A protein and the small-molecule ligand that binds it are described below.
Small molecule (SMILES): CCC(=O)NCCCOc1n[nH]c2ncc(-c3cn(-c4c(F)ccc(NS(=O)(=O)c5cccc(-c6ccccc6)c5)c4F)nn3)cc12

Sequence of chain 1.A:
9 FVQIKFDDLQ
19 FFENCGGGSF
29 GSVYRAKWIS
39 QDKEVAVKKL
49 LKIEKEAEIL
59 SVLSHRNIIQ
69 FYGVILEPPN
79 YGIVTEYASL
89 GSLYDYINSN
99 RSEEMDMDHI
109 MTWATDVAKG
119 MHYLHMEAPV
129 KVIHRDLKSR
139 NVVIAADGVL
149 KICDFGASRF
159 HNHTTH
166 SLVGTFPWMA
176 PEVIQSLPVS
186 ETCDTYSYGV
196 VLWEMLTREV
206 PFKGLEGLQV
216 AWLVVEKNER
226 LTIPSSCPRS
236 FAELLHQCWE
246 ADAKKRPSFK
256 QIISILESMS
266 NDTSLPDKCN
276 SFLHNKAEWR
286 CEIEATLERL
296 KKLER

Binding-site contacts:
Ligand atom C25 contacts residue TYR85 of chain 1.A at 3.5 Å (hydrophobic).
Ligand atom C51 contacts residue SER59 of chain 1.A at 3.3 Å.
Ligand atom N22 contacts residue GLY89 of chain 1.A at 3.5 Å.
Ligand atom N21 contacts residue ALA86 of chain 1.A at 2.7 Å (h-bond).
Ligand atom O01 contacts residue PHE153 of chain 1.A at 3.5 Å.
Ligand atom O53 contacts residue GLY154 of chain 1.A at 2.8 Å (h-bond).
Ligand atom C06 contacts residue ILE81 of chain 1.A at 3.3 Å (hydrophobic).
Ligand atom C06 contacts residue LYS46 of chain 1.A at 3.4 Å.
Ligand atom C04 contacts residue LYS46 of chain 1.A at 3.3 Å.
Ligand atom C18 contacts residue GLU84 of chain 1.A at 3.6 Å.
Ligand atom N28 contacts residue CYS23 of chain 1.A at 3.5 Å (h-bond).
Ligand atom N22 contacts residue ALA86 of chain 1.A at 3.5 Å (h-bond).
Ligand atom F40 contacts residue ASP152 of chain 1.A at 3.0 Å.
Ligand atom C13 contacts residue ALA44 of chain 1.A at 3.4 Å (hydrophobic).
Ligand atom C50 contacts residue SER59 of chain 1.A at 3.0 Å.
Ligand atom N03 contacts residue LYS46 of chain 1.A at 3.4 Å.
Ligand atom F08 contacts residue LYS46 of chain 1.A at 3.6 Å.
Ligand atom F08 contacts residue VAL45 of chain 1.A at 3.5 Å.
Ligand atom O01 contacts residue ASP152 of chain 1.A at 3.0 Å (salt-bridge).
Ligand atom O53 contacts residue PHE153 of chain 1.A at 3.2 Å (h-bond).
Ligand atom O53 contacts residue ASP152 of chain 1.A at 3.4 Å.
Ligand atom O38 contacts residue CYS23 of chain 1.A at 3.5 Å (h-bond).
Ligand atom F08 contacts residue ALA44 of chain 1.A at 3.3 Å.
Ligand atom N22 contacts residue TYR85 of chain 1.A at 3.4 Å.
Ligand atom C13 contacts residue THR83 of chain 1.A at 3.2 Å.
Ligand atom C49 contacts residue ALA55 of chain 1.A at 3.2 Å (hydrophobic).
Ligand atom C48 contacts residue ILE81 of chain 1.A at 3.5 Å (hydrophobic).
Ligand atom C42 contacts residue PHE153 of chain 1.A at 3.2 Å (hydrophobic).
Ligand atom F08 contacts residue THR83 of chain 1.A at 3.4 Å.
Ligand atom C48 contacts residue ALA55 of chain 1.A at 3.3 Å (hydrophobic).
Ligand atom O53 contacts residue HIS159 of chain 1.A at 3.2 Å.
Ligand atom C29 contacts residue CYS23 of chain 1.A at 3.0 Å (hydrophobic).
Ligand atom C20 contacts residue ALA86 of chain 1.A at 3.5 Å (hydrophobic).
Ligand atom C47 contacts residue ILE81 of chain 1.A at 3.3 Å (hydrophobic).
Ligand atom C31 contacts residue CYS23 of chain 1.A at 1.8 Å (hydrophobic).
Ligand atom C30 contacts residue CYS23 of chain 1.A at 2.8 Å (hydrophobic).
Ligand atom N19 contacts residue ALA86 of chain 1.A at 3.0 Å (h-bond).
Ligand atom C48 contacts residue PHE158 of chain 1.A at 3.1 Å (hydrophobic).
Ligand atom N03 contacts residue HIS159 of chain 1.A at 3.1 Å.
Ligand atom N19 contacts residue TYR85 of chain 1.A at 3.5 Å.